The small molecule below binds the protein below.
Small molecule (SMILES): C[C@H](NC(=O)CCC[P](=O)(O)Oc1ccc([N+](=O)[O-])cc1)C(=O)O

Sequence of chain 1.A:
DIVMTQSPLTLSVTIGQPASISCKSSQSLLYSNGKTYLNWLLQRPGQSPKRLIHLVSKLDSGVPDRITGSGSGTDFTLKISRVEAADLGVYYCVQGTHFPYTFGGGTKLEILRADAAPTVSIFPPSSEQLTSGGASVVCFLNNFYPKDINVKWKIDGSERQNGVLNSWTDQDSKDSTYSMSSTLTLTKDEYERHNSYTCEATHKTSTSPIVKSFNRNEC

Binding-site contacts:
Ligand atom N1 contacts residue TRP99 of chain 1.B at 3.8 Å.
Ligand atom O2 contacts residue TRP99 of chain 1.B at 2.8 Å (h-bond).
Ligand atom C1 contacts residue TYR101 of chain 1.A at 3.5 Å (hydrophobic).
Ligand atom C8 contacts residue TYR108 of chain 1.B at 3.6 Å (hydrophobic).
Ligand atom O4 contacts residue TRP47 of chain 1.B at 3.7 Å.
Ligand atom O3 contacts residue TRP99 of chain 1.B at 3.6 Å (h-bond).
Ligand atom C8 contacts residue TYR37 of chain 1.A at 3.8 Å (hydrophobic).
Ligand atom O3 contacts residue TYR108 of chain 1.B at 2.6 Å (h-bond).
Ligand atom C2 contacts residue HIS35 of chain 1.B at 3.7 Å.
Ligand atom C4 contacts residue TRP99 of chain 1.B at 3.7 Å (hydrophobic).
Ligand atom O2 contacts residue PHE101 of chain 1.B at 3.3 Å.
Ligand atom C12 contacts residue TYR101 of chain 1.A at 3.4 Å (hydrophobic).
Ligand atom C3 contacts residue TRP99 of chain 1.B at 3.4 Å (hydrophobic).
Ligand atom P1 contacts residue TYR108 of chain 1.B at 3.5 Å.
Ligand atom N2 contacts residue GLY96 of chain 1.A at 2.8 Å (h-bond).
Ligand atom P1 contacts residue TRP99 of chain 1.B at 3.6 Å.
Ligand atom C5 contacts residue TRP99 of chain 1.B at 3.6 Å (hydrophobic).
Ligand atom O5 contacts residue PHE103 of chain 1.A at 3.1 Å.
Ligand atom C10 contacts residue GLY96 of chain 1.A at 3.5 Å.
Ligand atom C11 contacts residue GLY96 of chain 1.A at 3.6 Å.
Ligand atom C1D contacts residue PHE99 of chain 1.A at 3.6 Å (hydrophobic).
Ligand atom O4 contacts residue VAL37 of chain 1.B at 3.6 Å.
Ligand atom C2 contacts residue TRP99 of chain 1.B at 3.3 Å (hydrophobic).
Ligand atom C10 contacts residue PHE101 of chain 1.B at 3.8 Å (hydrophobic).
Ligand atom O3 contacts residue ASN39 of chain 1.A at 3.0 Å (h-bond).
Ligand atom C1D contacts residue GLY96 of chain 1.A at 3.4 Å.
Ligand atom C2 contacts residue TYR101 of chain 1.A at 3.4 Å (hydrophobic).
Ligand atom C3 contacts residue TYR101 of chain 1.A at 3.7 Å (hydrophobic).
Ligand atom C10 contacts residue TYR37 of chain 1.A at 3.8 Å (hydrophobic).
Ligand atom C12 contacts residue GLY96 of chain 1.A at 3.5 Å.
Ligand atom O8 contacts residue TYR101 of chain 1.A at 2.6 Å (h-bond).
Ligand atom C9 contacts residue GLY96 of chain 1.A at 3.6 Å.
Ligand atom C5 contacts residue VAL94 of chain 1.A at 3.6 Å (hydrophobic).
Ligand atom O8 contacts residue ARG50 of chain 1.B at 2.9 Å (salt-bridge).
Ligand atom C3 contacts residue HIS35 of chain 1.B at 3.5 Å.
Ligand atom C13 contacts residue TYR101 of chain 1.A at 3.5 Å (hydrophobic).
Ligand atom O1 contacts residue GLY96 of chain 1.A at 3.5 Å.
Ligand atom C1D contacts residue TYR101 of chain 1.A at 2.5 Å (hydrophobic).
Ligand atom C1 contacts residue TRP99 of chain 1.B at 3.7 Å (hydrophobic).
Ligand atom O4 contacts residue TRP99 of chain 1.B at 3.7 Å.

Sequence of chain 1.B:
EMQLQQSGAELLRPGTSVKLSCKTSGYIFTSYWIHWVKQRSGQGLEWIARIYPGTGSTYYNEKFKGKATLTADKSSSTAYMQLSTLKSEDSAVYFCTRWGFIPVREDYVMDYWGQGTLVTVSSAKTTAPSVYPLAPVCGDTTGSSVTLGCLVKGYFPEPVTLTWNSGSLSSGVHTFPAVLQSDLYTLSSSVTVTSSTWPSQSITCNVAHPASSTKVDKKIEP